A protein and the small-molecule ligand that binds it are described below.
Small molecule (SMILES): O=S1(=O)CC(O)C1

Binding-site contacts:
Ligand atom C3 contacts residue ASN168 of chain 1.B at 4.3 Å.
Ligand atom C2 contacts residue ASP196 of chain 1.B at 3.9 Å.
Ligand atom C2 contacts residue CYS197 of chain 1.B at 4.1 Å (hydrophobic).
Ligand atom C2 contacts residue HIS163 of chain 1.B at 3.6 Å.
Ligand atom C3 contacts residue ASP196 of chain 1.B at 4.5 Å.
Ligand atom C2 contacts residue PHE198 of chain 1.B at 3.2 Å (hydrophobic).
Ligand atom S4 contacts residue HIS163 of chain 1.B at 3.6 Å.
Ligand atom C3 contacts residue HIS163 of chain 1.B at 3.6 Å.
Ligand atom O1 contacts residue PHE198 of chain 1.B at 2.5 Å (h-bond).
Ligand atom O6 contacts residue LEU170 of chain 1.B at 3.7 Å.
Ligand atom O5 contacts residue LEU170 of chain 1.B at 3.9 Å.
Ligand atom S4 contacts residue LEU170 of chain 1.B at 3.7 Å.
Ligand atom O6 contacts residue ASN168 of chain 1.B at 3.3 Å (h-bond).
Ligand atom O6 contacts residue GLN169 of chain 1.B at 3.5 Å.
Ligand atom C7 contacts residue ASP196 of chain 1.B at 3.9 Å.
Ligand atom O5 contacts residue ASP196 of chain 1.B at 4.0 Å.
Ligand atom S4 contacts residue ASN168 of chain 1.B at 4.0 Å.
Ligand atom C7 contacts residue LEU170 of chain 1.B at 3.0 Å (hydrophobic).
Ligand atom C7 contacts residue PHE198 of chain 1.B at 3.9 Å (hydrophobic).
Ligand atom O1 contacts residue ASP196 of chain 1.B at 2.8 Å (salt-bridge).
Ligand atom C2 contacts residue LEU170 of chain 1.B at 4.4 Å (hydrophobic).
Ligand atom O5 contacts residue ASN168 of chain 1.B at 4.2 Å.
Ligand atom O6 contacts residue HIS163 of chain 1.B at 3.1 Å (h-bond).
Ligand atom O1 contacts residue LEU170 of chain 1.B at 4.2 Å.
Ligand atom O1 contacts residue CYS197 of chain 1.B at 2.9 Å.
Ligand atom C7 contacts residue HIS163 of chain 1.B at 3.3 Å.

Sequence of chain 1.B:
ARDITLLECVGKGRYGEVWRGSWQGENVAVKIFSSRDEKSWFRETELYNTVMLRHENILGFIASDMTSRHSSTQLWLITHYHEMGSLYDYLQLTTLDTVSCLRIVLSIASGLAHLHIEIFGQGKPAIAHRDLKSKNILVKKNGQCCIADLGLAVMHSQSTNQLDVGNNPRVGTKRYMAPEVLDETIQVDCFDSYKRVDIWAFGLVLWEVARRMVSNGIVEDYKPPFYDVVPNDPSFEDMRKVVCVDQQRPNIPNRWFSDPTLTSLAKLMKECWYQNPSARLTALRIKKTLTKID